Binding-site contacts:
Ligand atom C6 contacts residue GAL6 of chain 1.S at 2.9 Å.
Ligand atom O5 contacts residue GAL6 of chain 1.S at 3.2 Å (h-bond).
Ligand atom C3 contacts residue NAG2 of chain 1.T at 3.8 Å.
Ligand atom C6 contacts residue NAG2 of chain 1.T at 3.4 Å.
Ligand atom O7 contacts residue MAN1 of chain 1.T at 4.1 Å.
Ligand atom C5 contacts residue NAG2 of chain 1.T at 3.1 Å.
Ligand atom O5 contacts residue NAG2 of chain 1.T at 2.5 Å (h-bond).
Ligand atom O6 contacts residue GAL6 of chain 1.S at 2.9 Å.
Ligand atom C1 contacts residue MAN1 of chain 1.T at 4.5 Å.
Ligand atom O5 contacts residue NAG5 of chain 1.S at 3.4 Å (h-bond).
Ligand atom O6 contacts residue NAG2 of chain 1.T at 2.7 Å (h-bond).
Ligand atom C6 contacts residue NAG5 of chain 1.S at 3.2 Å.
Ligand atom O3 contacts residue NAG2 of chain 1.T at 4.4 Å.
Ligand atom N2 contacts residue MAN1 of chain 1.T at 4.3 Å.
Ligand atom O6 contacts residue NAG5 of chain 1.S at 2.1 Å (h-bond).
Ligand atom O4 contacts residue NAG2 of chain 1.T at 4.3 Å.
Ligand atom O7 contacts residue NAG2 of chain 1.T at 3.3 Å (h-bond).
Ligand atom C5 contacts residue NAG5 of chain 1.S at 4.0 Å.
Ligand atom C7 contacts residue MAN1 of chain 1.T at 4.1 Å.
Ligand atom N2 contacts residue NAG2 of chain 1.T at 4.0 Å.
Ligand atom C1 contacts residue GAL6 of chain 1.S at 4.1 Å.
Ligand atom C7 contacts residue NAG2 of chain 1.T at 3.9 Å.
Ligand atom C1 contacts residue NAG2 of chain 1.T at 2.9 Å.
Ligand atom C2 contacts residue NAG2 of chain 1.T at 3.3 Å.
Ligand atom C5 contacts residue GAL6 of chain 1.S at 3.4 Å.
Ligand atom C4 contacts residue NAG2 of chain 1.T at 3.1 Å.

A small-molecule ligand and the protein it binds are described below.
Small molecule (SMILES): CC(=O)N[C@@H]1[C@@H](O)[C@H](O)[C@@H](CO)O[C@H]1O